Sequence of chain 1.B:
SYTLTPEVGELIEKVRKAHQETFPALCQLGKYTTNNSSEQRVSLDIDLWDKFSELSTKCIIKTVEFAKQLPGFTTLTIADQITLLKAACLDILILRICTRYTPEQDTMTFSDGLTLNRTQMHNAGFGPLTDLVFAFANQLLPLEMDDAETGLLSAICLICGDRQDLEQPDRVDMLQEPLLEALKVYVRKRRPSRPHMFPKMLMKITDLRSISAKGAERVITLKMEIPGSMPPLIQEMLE

A small-molecule ligand and the protein it binds are described below.
Small molecule (SMILES): CC1=C(/C=C/C(C)=C/C=C/C(C)=C/C(=O)O)C(C)(C)CCC1

Binding-site contacts:
Ligand atom C9 contacts residue LEU117 of chain 1.B at 4.0 Å (hydrophobic).
Ligand atom C9 contacts residue PHE150 of chain 1.B at 4.1 Å (hydrophobic).
Ligand atom C8 contacts residue PHE76 of chain 1.B at 3.3 Å (hydrophobic).
Ligand atom C15 contacts residue PHE134 of chain 1.B at 3.8 Å (hydrophobic).
Ligand atom C18 contacts residue SER80 of chain 1.B at 4.1 Å.
Ligand atom C17 contacts residue PHE150 of chain 1.B at 4.0 Å (hydrophobic).
Ligand atom C2 contacts residue VAL243 of chain 1.B at 3.5 Å (hydrophobic).
Ligand atom O2 contacts residue ARG124 of chain 1.B at 3.6 Å.
Ligand atom C17 contacts residue PHE76 of chain 1.B at 3.8 Å (hydrophobic).
Ligand atom O2 contacts residue PHE47 of chain 1.B at 3.7 Å.
Ligand atom C20 contacts residue ILE121 of chain 1.B at 3.7 Å (hydrophobic).
Ligand atom C12 contacts residue PHE134 of chain 1.B at 4.0 Å (hydrophobic).
Ligand atom O2 contacts residue SER135 of chain 1.B at 2.8 Å (h-bond).
Ligand atom C15 contacts residue CYS83 of chain 1.B at 4.0 Å (hydrophobic).
Ligand atom C19 contacts residue LEU117 of chain 1.B at 3.8 Å (hydrophobic).
Ligand atom C14 contacts residue PHE134 of chain 1.B at 3.6 Å (hydrophobic).
Ligand atom C3 contacts residue LEU246 of chain 1.B at 3.5 Å (hydrophobic).
Ligand atom C13 contacts residue CYS83 of chain 1.B at 3.9 Å (hydrophobic).
Ligand atom C8 contacts residue PHE150 of chain 1.B at 4.0 Å (hydrophobic).
Ligand atom C10 contacts residue SER80 of chain 1.B at 4.0 Å.
Ligand atom C19 contacts residue PHE150 of chain 1.B at 4.0 Å (hydrophobic).
Ligand atom O1 contacts residue LEU79 of chain 1.B at 4.0 Å.
Ligand atom C13 contacts residue PHE134 of chain 1.B at 3.8 Å (hydrophobic).
Ligand atom C3 contacts residue TRP73 of chain 1.B at 4.1 Å (hydrophobic).
Ligand atom C14 contacts residue CYS83 of chain 1.B at 3.5 Å (hydrophobic).
Ligand atom C2 contacts residue LEU246 of chain 1.B at 3.9 Å (hydrophobic).
Ligand atom C19 contacts residue ILE118 of chain 1.B at 4.0 Å (hydrophobic).
Ligand atom C11 contacts residue LEU117 of chain 1.B at 4.0 Å (hydrophobic).
Ligand atom C20 contacts residue CYS83 of chain 1.B at 3.9 Å (hydrophobic).
Ligand atom C10 contacts residue LEU117 of chain 1.B at 3.6 Å (hydrophobic).
Ligand atom C16 contacts residue GLY239 of chain 1.B at 4.1 Å.
Ligand atom O1 contacts residue SER135 of chain 1.B at 2.6 Å (h-bond).
Ligand atom C7 contacts residue LEU114 of chain 1.B at 4.0 Å (hydrophobic).
Ligand atom O2 contacts residue CYS83 of chain 1.B at 3.9 Å.
Ligand atom O1 contacts residue PHE134 of chain 1.B at 3.3 Å.
Ligand atom C17 contacts residue GLY149 of chain 1.B at 4.0 Å.
Ligand atom C3 contacts residue VAL243 of chain 1.B at 4.0 Å (hydrophobic).
Ligand atom C14 contacts residue LEU79 of chain 1.B at 3.8 Å (hydrophobic).
Ligand atom C15 contacts residue SER135 of chain 1.B at 3.4 Å.
Ligand atom C12 contacts residue SER80 of chain 1.B at 4.1 Å.